The small molecule below binds the protein below.
Small molecule (SMILES): CC(=O)N[C@H]1[C@H](O[C@H]2[C@H](O)[C@@H](NC(C)=O)CO[C@@H]2CO)O[C@H](CO)[C@@H](O)[C@@H]1O

Binding-site contacts:
Ligand atom C8 contacts residue ASN105 of chain 1.D at 4.3 Å.
Ligand atom C8 contacts residue LEU104 of chain 1.D at 4.1 Å (hydrophobic).
Ligand atom O5 contacts residue HIS144 of chain 1.D at 3.4 Å.
Ligand atom C5 contacts residue HIS144 of chain 1.D at 4.0 Å.
Ligand atom O5 contacts residue ASN105 of chain 1.D at 2.3 Å (h-bond).
Ligand atom C2 contacts residue ASN105 of chain 1.D at 2.5 Å.
Ligand atom C7 contacts residue ASN105 of chain 1.D at 3.4 Å.
Ligand atom C5 contacts residue ASN105 of chain 1.D at 3.6 Å.
Ligand atom C6 contacts residue HIS144 of chain 1.D at 4.2 Å.
Ligand atom N2 contacts residue ASN105 of chain 1.D at 2.9 Å (h-bond).
Ligand atom O7 contacts residue ASN105 of chain 1.D at 3.5 Å (h-bond).
Ligand atom C3 contacts residue ASN105 of chain 1.D at 3.8 Å.
Ligand atom C8 contacts residue PRO103 of chain 1.D at 3.8 Å (hydrophobic).
Ligand atom C1 contacts residue HIS144 of chain 1.D at 3.9 Å.
Ligand atom C1 contacts residue ASN105 of chain 1.D at 1.4 Å.
Ligand atom C4 contacts residue ASN105 of chain 1.D at 4.2 Å.

Sequence of chain 1.D:
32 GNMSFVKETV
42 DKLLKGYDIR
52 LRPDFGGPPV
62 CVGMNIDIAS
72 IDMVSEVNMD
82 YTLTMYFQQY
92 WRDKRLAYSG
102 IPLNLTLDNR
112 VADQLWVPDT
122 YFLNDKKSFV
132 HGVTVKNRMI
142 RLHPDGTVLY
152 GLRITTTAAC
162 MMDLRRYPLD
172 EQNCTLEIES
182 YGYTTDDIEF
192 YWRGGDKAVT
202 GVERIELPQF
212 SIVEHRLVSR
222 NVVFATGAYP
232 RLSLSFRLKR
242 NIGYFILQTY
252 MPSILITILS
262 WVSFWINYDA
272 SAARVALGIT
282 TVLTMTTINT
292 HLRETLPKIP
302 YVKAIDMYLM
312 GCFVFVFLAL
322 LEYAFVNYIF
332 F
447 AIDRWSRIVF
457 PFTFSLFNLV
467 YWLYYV